Sequence of chain 2.B:
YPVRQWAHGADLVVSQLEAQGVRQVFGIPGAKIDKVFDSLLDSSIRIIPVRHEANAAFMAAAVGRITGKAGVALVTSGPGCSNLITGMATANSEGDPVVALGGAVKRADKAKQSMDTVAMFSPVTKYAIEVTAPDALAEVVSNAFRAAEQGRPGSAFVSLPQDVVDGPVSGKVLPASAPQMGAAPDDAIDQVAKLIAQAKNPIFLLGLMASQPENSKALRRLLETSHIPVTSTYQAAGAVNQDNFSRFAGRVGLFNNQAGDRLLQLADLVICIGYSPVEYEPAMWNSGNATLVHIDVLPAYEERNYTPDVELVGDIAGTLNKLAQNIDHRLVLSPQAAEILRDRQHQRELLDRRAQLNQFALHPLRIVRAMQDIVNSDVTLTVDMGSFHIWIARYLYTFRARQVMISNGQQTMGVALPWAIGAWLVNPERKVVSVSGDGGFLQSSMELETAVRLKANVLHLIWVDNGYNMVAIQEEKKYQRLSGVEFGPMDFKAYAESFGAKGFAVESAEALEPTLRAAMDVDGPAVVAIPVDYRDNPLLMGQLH

Sequence of chain 1.B:
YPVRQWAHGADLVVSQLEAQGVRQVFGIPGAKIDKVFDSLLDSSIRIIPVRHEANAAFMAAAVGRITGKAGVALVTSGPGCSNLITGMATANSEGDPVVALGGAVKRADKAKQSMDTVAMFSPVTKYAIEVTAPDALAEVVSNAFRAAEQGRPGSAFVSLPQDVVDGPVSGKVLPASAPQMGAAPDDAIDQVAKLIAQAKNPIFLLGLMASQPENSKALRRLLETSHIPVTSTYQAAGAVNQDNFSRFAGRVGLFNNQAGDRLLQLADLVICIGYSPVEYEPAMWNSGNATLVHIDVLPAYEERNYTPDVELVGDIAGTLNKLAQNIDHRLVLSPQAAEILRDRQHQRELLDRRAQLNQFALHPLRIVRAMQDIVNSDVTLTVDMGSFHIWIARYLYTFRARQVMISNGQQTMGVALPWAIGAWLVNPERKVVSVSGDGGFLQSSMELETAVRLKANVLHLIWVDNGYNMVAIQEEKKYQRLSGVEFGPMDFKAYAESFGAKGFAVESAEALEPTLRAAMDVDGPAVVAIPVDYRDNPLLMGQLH

The small molecule below binds the protein below.
Small molecule (SMILES): CC1=C(CCO[P](=O)(O)OP(=O)(O)O)S[C@@]2([C@H](C)O)Nc3nc(C)ncc3CN12

Binding-site contacts:
Ligand atom CM2 contacts residue GLN452 of chain 1.B at 3.5 Å.
Ligand atom O2A contacts residue MG1 of chain 1.M at 2.1 Å.
Ligand atom N3' contacts residue MET422 of chain 1.B at 3.3 Å (h-bond).
Ligand atom O2B contacts residue ASN478 of chain 1.B at 3.5 Å.
Ligand atom C9 contacts residue MET479 of chain 1.B at 3.5 Å (hydrophobic).
Ligand atom CM4 contacts residue ILE32 of chain 2.B at 3.6 Å (hydrophobic).
Ligand atom O9 contacts residue GLN420 of chain 1.B at 3.4 Å (h-bond).
Ligand atom O3B contacts residue GLY476 of chain 1.B at 3.0 Å (h-bond).
Ligand atom C9 contacts residue GLN420 of chain 1.B at 3.4 Å.
Ligand atom O3B contacts residue ASN478 of chain 1.B at 2.8 Å (h-bond).
Ligand atom C2' contacts residue MET422 of chain 1.B at 3.5 Å (hydrophobic).
Ligand atom PA contacts residue GLY448 of chain 1.B at 3.5 Å.
Ligand atom O1B contacts residue TYR543 of chain 1.B at 2.8 Å (h-bond).
Ligand atom C7' contacts residue PRO33 of chain 2.B at 3.4 Å (hydrophobic).
Ligand atom N4' contacts residue GLN420 of chain 1.B at 2.5 Å (h-bond).
Ligand atom O2A contacts residue ASP447 of chain 1.B at 2.7 Å (salt-bridge).
Ligand atom PA contacts residue MG1 of chain 1.M at 3.1 Å.
Ligand atom C4' contacts residue GLN420 of chain 1.B at 3.6 Å.
Ligand atom O1B contacts residue PHE397 of chain 1.B at 3.4 Å.
Ligand atom CM4 contacts residue PRO33 of chain 2.B at 3.6 Å (hydrophobic).
Ligand atom O1B contacts residue MG1 of chain 1.M at 3.6 Å.
Ligand atom O3B contacts residue MG1 of chain 1.M at 2.0 Å.
Ligand atom O2A contacts residue GLY446 of chain 1.B at 3.6 Å.
Ligand atom C6' contacts residue GLU57 of chain 2.B at 3.0 Å.
Ligand atom O7 contacts residue TYR477 of chain 1.B at 3.4 Å.
Ligand atom CM2 contacts residue MET422 of chain 1.B at 3.6 Å (hydrophobic).
Ligand atom N1' contacts residue GLU57 of chain 2.B at 2.5 Å (salt-bridge).
Ligand atom O3A contacts residue GLY446 of chain 1.B at 3.6 Å.
Ligand atom O3B contacts residue ASP474 of chain 1.B at 3.2 Å (salt-bridge).
Ligand atom O2B contacts residue GLY395 of chain 1.B at 3.6 Å.
Ligand atom O2A contacts residue GLY476 of chain 1.B at 3.1 Å (h-bond).
Ligand atom CM2 contacts residue ASN87 of chain 2.B at 3.3 Å.
Ligand atom PB contacts residue MG1 of chain 1.M at 3.1 Å.
Ligand atom O2B contacts residue SER396 of chain 1.B at 2.9 Å (h-bond).
Ligand atom O2A contacts residue GLY448 of chain 1.B at 2.7 Å (h-bond).
Ligand atom O3A contacts residue GLY449 of chain 1.B at 2.9 Å (h-bond).
Ligand atom C8 contacts residue GLN420 of chain 1.B at 3.5 Å.
Ligand atom O3A contacts residue GLY448 of chain 1.B at 3.5 Å (h-bond).
Ligand atom O2B contacts residue MET479 of chain 1.B at 3.0 Å (h-bond).
Ligand atom O1A contacts residue MG1 of chain 1.M at 3.3 Å.